Binding-site contacts:
Ligand atom C1 contacts residue TYR72 of chain 3.C at 4.3 Å (hydrophobic).
Ligand atom C4 contacts residue TYR72 of chain 3.C at 3.5 Å (hydrophobic).
Ligand atom O4 contacts residue ILE79 of chain 3.C at 3.9 Å.
Ligand atom C10 contacts residue TYR72 of chain 3.C at 4.0 Å (hydrophobic).
Ligand atom O1A contacts residue TYR72 of chain 3.C at 4.0 Å.
Ligand atom C11 contacts residue TYR72 of chain 3.C at 4.2 Å (hydrophobic).
Ligand atom C3 contacts residue GLY78 of chain 3.C at 4.1 Å.
Ligand atom N5 contacts residue TYR72 of chain 3.C at 2.9 Å (h-bond).
Ligand atom C2 contacts residue GLY78 of chain 3.C at 4.0 Å.
Ligand atom C3 contacts residue GLY78 of chain 3.C at 3.8 Å.
Ligand atom O1A contacts residue ARG77 of chain 3.C at 2.9 Å (salt-bridge).
Ligand atom C4 contacts residue GLY78 of chain 3.C at 3.5 Å.
Ligand atom O3 contacts residue GLY78 of chain 3.C at 3.5 Å.
Ligand atom C8 contacts residue ARG77 of chain 3.C at 4.4 Å.
Ligand atom O1B contacts residue TYR72 of chain 3.C at 4.2 Å.
Ligand atom O10 contacts residue ASN293 of chain 3.C at 4.5 Å.
Ligand atom O1B contacts residue SER89 of chain 3.C at 4.4 Å.
Ligand atom O8 contacts residue ARG77 of chain 3.C at 3.5 Å (salt-bridge).
Ligand atom O4 contacts residue ASN80 of chain 3.C at 4.4 Å.
Ligand atom C3 contacts residue ARG77 of chain 3.C at 4.3 Å.
Ligand atom O4 contacts residue HIS298 of chain 3.C at 3.1 Å (h-bond).
Ligand atom O8 contacts residue TYR72 of chain 3.C at 4.0 Å.
Ligand atom C1 contacts residue ARG77 of chain 3.C at 3.4 Å.
Ligand atom O4 contacts residue THR291 of chain 3.C at 3.9 Å.
Ligand atom C4 contacts residue HIS298 of chain 3.C at 3.9 Å.
Ligand atom C3 contacts residue HIS298 of chain 3.C at 4.0 Å.
Ligand atom O6 contacts residue ASN93 of chain 3.C at 4.3 Å.
Ligand atom C7 contacts residue TYR72 of chain 3.C at 4.3 Å (hydrophobic).
Ligand atom O4 contacts residue TYR72 of chain 3.C at 4.0 Å.
Ligand atom C6 contacts residue ASN93 of chain 3.C at 3.9 Å.
Ligand atom O1A contacts residue GLY78 of chain 3.C at 3.1 Å (h-bond).
Ligand atom O1B contacts residue ARG77 of chain 3.C at 3.1 Å (salt-bridge).
Ligand atom C5 contacts residue TYR72 of chain 3.C at 3.5 Å (hydrophobic).
Ligand atom C6 contacts residue TYR72 of chain 3.C at 3.7 Å (hydrophobic).
Ligand atom C11 contacts residue ASP85 of chain 3.D at 4.0 Å.
Ligand atom C1 contacts residue GLY78 of chain 3.C at 4.0 Å.
Ligand atom O4 contacts residue GLY78 of chain 3.C at 3.4 Å.

The protein below binds the small molecule below.
Small molecule (SMILES): CC(=O)N[C@@H]1[C@@H](O[C@@H]2O[C@H](CO)[C@H](O)[C@H](O[C@]3(C(=O)O)C[C@H](O)[C@@H](NC(C)=O)[C@H]([C@H](O)[C@H](O)CO)O3)[C@H]2O)[C@H](O)[C@@H](CO[C@]2(C(=O)O)C[C@H](O)[C@@H](NC(C)=O)[C@H]([C@H](O)[C@H](O)CO)O2)O[C@H]1O

Sequence of chain 3.C:
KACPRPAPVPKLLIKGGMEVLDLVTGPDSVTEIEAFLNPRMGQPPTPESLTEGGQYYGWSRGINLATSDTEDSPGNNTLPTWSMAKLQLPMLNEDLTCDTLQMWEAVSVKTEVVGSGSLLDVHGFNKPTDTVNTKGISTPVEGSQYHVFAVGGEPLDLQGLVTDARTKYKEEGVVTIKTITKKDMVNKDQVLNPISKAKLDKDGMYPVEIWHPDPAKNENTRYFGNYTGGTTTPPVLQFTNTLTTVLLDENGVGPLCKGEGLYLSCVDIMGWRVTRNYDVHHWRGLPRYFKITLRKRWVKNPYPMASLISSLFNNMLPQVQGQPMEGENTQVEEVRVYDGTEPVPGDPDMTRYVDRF

Sequence of chain 3.D:
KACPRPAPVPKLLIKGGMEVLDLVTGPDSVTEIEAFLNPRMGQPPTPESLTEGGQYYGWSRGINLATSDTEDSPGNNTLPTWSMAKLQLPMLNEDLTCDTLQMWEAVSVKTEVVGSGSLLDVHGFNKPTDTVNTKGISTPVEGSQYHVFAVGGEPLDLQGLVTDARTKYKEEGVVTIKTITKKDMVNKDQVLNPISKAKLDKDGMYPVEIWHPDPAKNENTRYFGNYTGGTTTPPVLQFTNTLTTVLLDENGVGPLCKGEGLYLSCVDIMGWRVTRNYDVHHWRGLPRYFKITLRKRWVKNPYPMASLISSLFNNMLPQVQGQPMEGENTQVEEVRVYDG